Sequence of chain 1.A:
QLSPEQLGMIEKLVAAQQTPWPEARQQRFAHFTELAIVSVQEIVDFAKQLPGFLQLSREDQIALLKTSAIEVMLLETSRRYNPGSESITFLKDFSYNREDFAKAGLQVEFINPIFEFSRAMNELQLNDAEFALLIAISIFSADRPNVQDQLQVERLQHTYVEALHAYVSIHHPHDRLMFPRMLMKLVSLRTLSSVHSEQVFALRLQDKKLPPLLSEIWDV

Binding-site contacts:
Ligand atom C33 contacts residue LEU96 of chain 1.A at 3.4 Å (hydrophobic).
Ligand atom C12 contacts residue ILE172 of chain 1.A at 3.7 Å (hydrophobic).
Ligand atom C10 contacts residue PHE162 of chain 1.A at 3.7 Å (hydrophobic).
Ligand atom C28 contacts residue PHE151 of chain 1.A at 3.4 Å (hydrophobic).
Ligand atom O37 contacts residue ARG141 of chain 1.A at 2.9 Å (salt-bridge).
Ligand atom C06 contacts residue ILE175 of chain 1.A at 3.6 Å (hydrophobic).
Ligand atom C04 contacts residue LEU135 of chain 1.A at 3.6 Å (hydrophobic).
Ligand atom C11 contacts residue PHE171 of chain 1.A at 3.7 Å (hydrophobic).
Ligand atom C21 contacts residue TRP279 of chain 1.A at 3.5 Å (hydrophobic).
Ligand atom O37 contacts residue PHE151 of chain 1.A at 3.4 Å.
Ligand atom F41 contacts residue LEU264 of chain 1.A at 3.7 Å.
Ligand atom C31 contacts residue SER100 of chain 1.A at 3.7 Å.
Ligand atom C22 contacts residue TRP279 of chain 1.A at 3.6 Å (hydrophobic).
Ligand atom C14 contacts residue ILE149 of chain 1.A at 3.8 Å (hydrophobic).
Ligand atom O27 contacts residue ALA97 of chain 1.A at 3.6 Å.
Ligand atom C35 contacts residue LEU152 of chain 1.A at 3.6 Å (hydrophobic).
Ligand atom O36 contacts residue ARG141 of chain 1.A at 3.0 Å (salt-bridge).
Ligand atom O27 contacts residue LEU96 of chain 1.A at 3.5 Å.
Ligand atom F42 contacts residue LEU264 of chain 1.A at 3.6 Å.
Ligand atom C15 contacts residue ILE175 of chain 1.A at 3.7 Å (hydrophobic).
Ligand atom C03 contacts residue THR138 of chain 1.A at 3.2 Å.
Ligand atom F41 contacts residue LEU271 of chain 1.A at 3.3 Å.
Ligand atom C14 contacts residue PHE176 of chain 1.A at 3.7 Å (hydrophobic).
Ligand atom C14 contacts residue ILE175 of chain 1.A at 3.4 Å (hydrophobic).
Ligand atom C04 contacts residue ILE131 of chain 1.A at 3.8 Å (hydrophobic).
Ligand atom C23 contacts residue MET134 of chain 1.A at 3.6 Å (hydrophobic).
Ligand atom C30 contacts residue SER100 of chain 1.A at 3.6 Å.
Ligand atom C16 contacts residue PHE93 of chain 1.A at 3.7 Å (hydrophobic).
Ligand atom C06 contacts residue PHE171 of chain 1.A at 3.6 Å (hydrophobic).
Ligand atom C35 contacts residue ARG141 of chain 1.A at 3.3 Å.
Ligand atom C02 contacts residue THR138 of chain 1.A at 3.1 Å.
Ligand atom C33 contacts residue PHE151 of chain 1.A at 3.7 Å (hydrophobic).
Ligand atom C29 contacts residue PHE151 of chain 1.A at 3.5 Å (hydrophobic).
Ligand atom O36 contacts residue LEU152 of chain 1.A at 3.7 Å.
Ligand atom C15 contacts residue PHE162 of chain 1.A at 3.7 Å (hydrophobic).
Ligand atom F40 contacts residue HIS257 of chain 1.A at 3.6 Å.
Ligand atom O37 contacts residue LEU152 of chain 1.A at 2.9 Å (h-bond).
Ligand atom C25 contacts residue PHE93 of chain 1.A at 3.5 Å (hydrophobic).
Ligand atom C03 contacts residue MET134 of chain 1.A at 3.7 Å (hydrophobic).
Ligand atom F42 contacts residue GLN260 of chain 1.A at 3.7 Å.

The small molecule below binds the protein below.
Small molecule (SMILES): O=C(O)Cc1cccc(OCCCN(Cc2cccc(C(F)(F)F)c2Cl)CC(c2ccccc2)c2ccccc2)c1